The protein below binds the small molecule below.
Small molecule (SMILES): Nc1ccn([C@@H]2O[C@H](CO[P](=O)(O)O[C@H]3[C@@H](O)[C@H](n4ccc(N)nc4=O)O[C@@H]3CO[P](=O)(O)O[C@H]3[C@@H](O)[C@H](n4ccc(N)nc4=O)O[C@@H]3CO)[C@@H](O)[C@H]2O)c(=O)n1

Sequence of chain 4.C:
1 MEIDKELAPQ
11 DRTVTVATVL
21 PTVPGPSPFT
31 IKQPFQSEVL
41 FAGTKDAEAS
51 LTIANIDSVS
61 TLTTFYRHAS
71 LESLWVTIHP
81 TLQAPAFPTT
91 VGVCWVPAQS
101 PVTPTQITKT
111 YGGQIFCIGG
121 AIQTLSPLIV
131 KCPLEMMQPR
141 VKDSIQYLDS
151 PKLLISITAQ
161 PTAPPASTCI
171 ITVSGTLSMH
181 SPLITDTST

Binding-site contacts:
Ligand atom O3' contacts residue TRP75 of chain 4.C at 3.6 Å.
Ligand atom C4' contacts residue TRP75 of chain 4.C at 4.5 Å (hydrophobic).
Ligand atom C1' contacts residue ARG12 of chain 5.D at 3.9 Å.
Ligand atom O2' contacts residue VAL14 of chain 5.D at 4.3 Å.
Ligand atom O5' contacts residue ARG12 of chain 5.D at 4.1 Å.
Ligand atom OP1 contacts residue TRP75 of chain 4.C at 3.9 Å.
Ligand atom C5' contacts residue ARG12 of chain 5.D at 4.3 Å.
Ligand atom O2' contacts residue THR13 of chain 5.D at 3.8 Å.
Ligand atom C2 contacts residue ARG12 of chain 5.D at 4.5 Å.
Ligand atom O2' contacts residue ARG12 of chain 5.D at 3.6 Å.
Ligand atom OP1 contacts residue TYR111 of chain 5.D at 3.6 Å (h-bond).
Ligand atom OP1 contacts residue SER73 of chain 4.C at 3.2 Å (h-bond).
Ligand atom O2' contacts residue TYR111 of chain 5.D at 4.3 Å.
Ligand atom OP1 contacts residue THR176 of chain 4.C at 3.4 Å (h-bond).
Ligand atom O3' contacts residue THR13 of chain 5.D at 4.4 Å.
Ligand atom C5' contacts residue LYS131 of chain 4.C at 4.2 Å.
Ligand atom O2' contacts residue ASP11 of chain 5.D at 3.5 Å.
Ligand atom P contacts residue TRP75 of chain 4.C at 4.3 Å.
Ligand atom OP1 contacts residue VAL14 of chain 5.D at 3.4 Å.
Ligand atom OP2 contacts residue SER73 of chain 4.C at 4.0 Å.
Ligand atom O2 contacts residue ARG12 of chain 5.D at 3.6 Å.
Ligand atom C4' contacts residue ARG12 of chain 5.D at 3.6 Å.
Ligand atom P contacts residue SER73 of chain 4.C at 4.1 Å.
Ligand atom O4' contacts residue ARG12 of chain 5.D at 4.0 Å.
Ligand atom O5' contacts residue TYR111 of chain 5.D at 4.4 Å.
Ligand atom O5' contacts residue LYS131 of chain 4.C at 3.3 Å.
Ligand atom P contacts residue TYR111 of chain 5.D at 4.5 Å.

Sequence of chain 5.D:
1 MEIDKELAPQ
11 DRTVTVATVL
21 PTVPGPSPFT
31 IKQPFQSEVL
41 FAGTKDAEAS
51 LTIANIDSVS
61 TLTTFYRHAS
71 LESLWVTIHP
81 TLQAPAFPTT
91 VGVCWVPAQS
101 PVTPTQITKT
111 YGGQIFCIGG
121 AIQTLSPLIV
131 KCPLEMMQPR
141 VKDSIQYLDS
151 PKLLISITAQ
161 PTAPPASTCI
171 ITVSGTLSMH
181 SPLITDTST